Sequence of chain 12.C:
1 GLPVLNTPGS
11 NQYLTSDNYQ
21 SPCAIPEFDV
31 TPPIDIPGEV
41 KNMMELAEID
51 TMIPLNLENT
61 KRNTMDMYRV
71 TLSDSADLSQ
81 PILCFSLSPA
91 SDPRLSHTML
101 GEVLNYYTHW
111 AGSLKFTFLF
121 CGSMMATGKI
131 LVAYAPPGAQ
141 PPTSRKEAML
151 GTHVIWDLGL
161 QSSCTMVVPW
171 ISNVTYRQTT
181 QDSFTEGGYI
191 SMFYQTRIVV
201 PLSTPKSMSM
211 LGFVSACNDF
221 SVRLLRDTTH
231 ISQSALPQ

Binding-site contacts:
Ligand atom CBA contacts residue TYR110 of chain 12.A at 3.4 Å (hydrophobic).
Ligand atom CAL contacts residue MET130 of chain 12.A at 3.2 Å (hydrophobic).
Ligand atom NBC contacts residue PHE236 of chain 12.A at 3.7 Å.
Ligand atom CAL contacts residue LEU132 of chain 12.A at 3.9 Å (hydrophobic).
Ligand atom CAY contacts residue VAL194 of chain 12.A at 3.8 Å (hydrophobic).
Ligand atom CAN contacts residue ILE108 of chain 12.A at 3.7 Å (hydrophobic).
Ligand atom CAQ contacts residue PHE236 of chain 12.A at 3.5 Å (hydrophobic).
Ligand atom CAZ contacts residue VAL194 of chain 12.A at 3.9 Å (hydrophobic).
Ligand atom CAE contacts residue TYR110 of chain 12.A at 3.8 Å (hydrophobic).
Ligand atom CAX contacts residue PHE236 of chain 12.A at 3.3 Å (hydrophobic).
Ligand atom CAA contacts residue PRO179 of chain 12.A at 3.3 Å (hydrophobic).
Ligand atom CAI contacts residue TYR157 of chain 12.A at 3.6 Å (hydrophobic).
Ligand atom CAD contacts residue ILE192 of chain 12.A at 3.4 Å (hydrophobic).
Ligand atom CAJ contacts residue VAL194 of chain 12.A at 3.6 Å (hydrophobic).
Ligand atom CAS contacts residue TYR203 of chain 12.A at 3.7 Å (hydrophobic).
Ligand atom CAA contacts residue ILE181 of chain 12.A at 3.8 Å (hydrophobic).
Ligand atom NBD contacts residue TYR110 of chain 12.A at 3.4 Å.
Ligand atom CAO contacts residue PHE236 of chain 12.A at 3.7 Å (hydrophobic).
Ligand atom CAJ contacts residue LEU132 of chain 12.A at 3.3 Å (hydrophobic).
Ligand atom NBD contacts residue PHE236 of chain 12.A at 3.6 Å.
Ligand atom CAL contacts residue VAL194 of chain 12.A at 3.8 Å (hydrophobic).
Ligand atom CBB contacts residue MET130 of chain 12.A at 3.7 Å (hydrophobic).
Ligand atom OAC contacts residue PHE236 of chain 12.A at 3.5 Å.
Ligand atom OAC contacts residue TYR110 of chain 12.A at 3.6 Å.
Ligand atom CAE contacts residue SER204 of chain 12.A at 3.4 Å.
Ligand atom NAT contacts residue ILE192 of chain 12.A at 3.8 Å.
Ligand atom CAR contacts residue TYR203 of chain 12.A at 3.7 Å (hydrophobic).
Ligand atom NAT contacts residue TYR157 of chain 12.A at 3.4 Å.
Ligand atom OAC contacts residue THR109 of chain 12.A at 3.8 Å.
Ligand atom CAK contacts residue TYR157 of chain 12.A at 3.6 Å (hydrophobic).
Ligand atom CAF contacts residue LYS111 of chain 12.A at 3.6 Å.
Ligand atom CAX contacts residue TYR110 of chain 12.A at 3.6 Å (hydrophobic).
Ligand atom CAG contacts residue TYR110 of chain 12.A at 3.7 Å (hydrophobic).
Ligand atom CAA contacts residue ILE155 of chain 12.A at 3.8 Å (hydrophobic).
Ligand atom CAM contacts residue TYR157 of chain 12.A at 3.8 Å (hydrophobic).
Ligand atom CAB contacts residue TYR203 of chain 12.A at 3.6 Å (hydrophobic).
Ligand atom CAH contacts residue TYR110 of chain 12.A at 3.6 Å (hydrophobic).
Ligand atom NAU contacts residue LYS111 of chain 12.A at 3.5 Å (salt-bridge).
Ligand atom CAA contacts residue SER180 of chain 12.A at 3.6 Å.
Ligand atom OAV contacts residue ILE192 of chain 12.A at 3.1 Å.

Sequence of chain 12.A:
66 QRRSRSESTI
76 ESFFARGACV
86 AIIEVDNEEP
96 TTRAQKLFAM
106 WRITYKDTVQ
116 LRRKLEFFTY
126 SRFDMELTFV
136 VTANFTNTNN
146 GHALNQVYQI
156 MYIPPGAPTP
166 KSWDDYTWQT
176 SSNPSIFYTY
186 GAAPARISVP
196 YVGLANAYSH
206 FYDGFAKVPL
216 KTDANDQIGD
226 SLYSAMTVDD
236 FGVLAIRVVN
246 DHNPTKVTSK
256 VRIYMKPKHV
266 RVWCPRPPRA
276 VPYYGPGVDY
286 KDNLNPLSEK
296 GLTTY

A small-molecule ligand and the protein it binds are described below.
Small molecule (SMILES): CCO/N=C/c1ccc(OCC[C@@H](C)CCN2CCN(c3ccncc3)C2=O)cc1